Sequence of chain 1.A:
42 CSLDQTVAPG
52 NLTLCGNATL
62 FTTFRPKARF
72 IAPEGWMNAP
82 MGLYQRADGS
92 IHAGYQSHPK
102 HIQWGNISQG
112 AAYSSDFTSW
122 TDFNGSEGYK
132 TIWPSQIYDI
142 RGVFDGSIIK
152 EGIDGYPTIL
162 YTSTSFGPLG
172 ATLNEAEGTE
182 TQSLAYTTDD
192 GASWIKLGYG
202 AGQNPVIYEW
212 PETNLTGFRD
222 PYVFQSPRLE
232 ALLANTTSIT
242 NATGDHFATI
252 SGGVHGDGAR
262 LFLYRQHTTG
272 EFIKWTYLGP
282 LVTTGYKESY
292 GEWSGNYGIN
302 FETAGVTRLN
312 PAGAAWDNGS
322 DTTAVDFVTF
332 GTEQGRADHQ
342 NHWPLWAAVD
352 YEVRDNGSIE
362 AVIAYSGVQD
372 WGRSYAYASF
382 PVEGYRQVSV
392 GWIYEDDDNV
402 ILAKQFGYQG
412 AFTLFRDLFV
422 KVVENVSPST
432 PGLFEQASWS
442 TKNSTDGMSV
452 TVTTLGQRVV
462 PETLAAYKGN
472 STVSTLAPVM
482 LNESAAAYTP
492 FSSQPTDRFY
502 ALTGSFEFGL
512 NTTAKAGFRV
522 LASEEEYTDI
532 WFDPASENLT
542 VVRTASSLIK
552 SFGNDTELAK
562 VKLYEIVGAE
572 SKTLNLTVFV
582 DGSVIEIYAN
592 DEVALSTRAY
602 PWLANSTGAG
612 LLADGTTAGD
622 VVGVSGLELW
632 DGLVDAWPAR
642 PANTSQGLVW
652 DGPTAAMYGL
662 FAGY

The small molecule below binds the protein below.
Small molecule (SMILES): CC(=O)N[C@@H]1[C@@H](O)[C@H](O)[C@@H](CO)O[C@H]1O

Binding-site contacts:
Ligand atom O7 contacts residue THR545 of chain 1.A at 3.6 Å (h-bond).
Ligand atom C7 contacts residue THR545 of chain 1.A at 3.9 Å.
Ligand atom N2 contacts residue ASN555 of chain 1.A at 3.0 Å (h-bond).
Ligand atom O7 contacts residue ASN555 of chain 1.A at 4.5 Å.
Ligand atom O6 contacts residue LYS551 of chain 1.A at 3.6 Å.
Ligand atom C5 contacts residue ASN555 of chain 1.A at 3.6 Å.
Ligand atom C4 contacts residue ASN555 of chain 1.A at 4.3 Å.
Ligand atom C2 contacts residue ASN555 of chain 1.A at 2.5 Å.
Ligand atom O5 contacts residue ASN555 of chain 1.A at 2.3 Å (h-bond).
Ligand atom C8 contacts residue LYS551 of chain 1.A at 3.0 Å.
Ligand atom C8 contacts residue THR545 of chain 1.A at 3.8 Å.
Ligand atom O5 contacts residue LYS551 of chain 1.A at 4.5 Å.
Ligand atom C7 contacts residue LYS551 of chain 1.A at 4.4 Å.
Ligand atom C1 contacts residue ASN555 of chain 1.A at 1.4 Å.
Ligand atom C7 contacts residue ASN555 of chain 1.A at 3.6 Å.
Ligand atom C3 contacts residue ASN555 of chain 1.A at 3.9 Å.
Ligand atom C8 contacts residue ASN555 of chain 1.A at 4.0 Å.